The protein below binds the small molecule below.
Small molecule (SMILES): C[C@H](N)C(=O)N[C@@H](C)C(=O)N1CCC[C@H]1C(=O)N[C@@H](Cc1ccccc1)B(O)O

Sequence of chain 1.A:
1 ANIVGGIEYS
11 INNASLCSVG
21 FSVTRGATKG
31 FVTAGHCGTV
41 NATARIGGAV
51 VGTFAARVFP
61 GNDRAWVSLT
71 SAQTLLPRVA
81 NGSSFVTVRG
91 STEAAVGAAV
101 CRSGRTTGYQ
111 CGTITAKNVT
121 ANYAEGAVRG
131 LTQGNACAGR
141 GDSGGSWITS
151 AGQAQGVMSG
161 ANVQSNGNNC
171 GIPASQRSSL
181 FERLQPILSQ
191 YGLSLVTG

Binding-site contacts:
Ligand atom CE1 contacts residue ALA161 of chain 1.A at 3.4 Å (hydrophobic).
Ligand atom CA contacts residue ALA161 of chain 1.A at 3.2 Å (hydrophobic).
Ligand atom O1 contacts residue ASP142 of chain 1.A at 3.6 Å.
Ligand atom CA contacts residue TYR123 of chain 1.A at 3.8 Å (hydrophobic).
Ligand atom B contacts residue SER143 of chain 1.A at 1.4 Å.
Ligand atom O2 contacts residue HIS36 of chain 1.A at 2.7 Å (h-bond).
Ligand atom B contacts residue HIS36 of chain 1.A at 3.2 Å.
Ligand atom O1 contacts residue SER143 of chain 1.A at 2.3 Å (h-bond).
Ligand atom O2 contacts residue SER143 of chain 1.A at 2.5 Å (h-bond).
Ligand atom CB contacts residue HIS36 of chain 1.A at 3.6 Å.
Ligand atom CA contacts residue SER143 of chain 1.A at 2.3 Å.
Ligand atom CE1 contacts residue ALA138 of chain 1.A at 3.6 Å (hydrophobic).
Ligand atom C contacts residue HIS36 of chain 1.A at 3.9 Å.
Ligand atom N contacts residue HIS36 of chain 1.A at 3.4 Å (h-bond).
Ligand atom O contacts residue ALA161 of chain 1.A at 3.2 Å (h-bond).
Ligand atom CG contacts residue GLY139 of chain 1.A at 3.8 Å.
Ligand atom O1 contacts residue ARG140 of chain 1.A at 3.9 Å.
Ligand atom CD contacts residue TYR123 of chain 1.A at 3.5 Å (hydrophobic).
Ligand atom O1 contacts residue GLY141 of chain 1.A at 2.8 Å (h-bond).
Ligand atom CZ contacts residue ALA161 of chain 1.A at 3.5 Å (hydrophobic).
Ligand atom CB contacts residue ALA161 of chain 1.A at 3.8 Å (hydrophobic).
Ligand atom O contacts residue TYR123 of chain 1.A at 3.7 Å.
Ligand atom N contacts residue ALA161 of chain 1.A at 3.0 Å (h-bond).
Ligand atom C contacts residue ALA161 of chain 1.A at 3.6 Å (hydrophobic).
Ligand atom O contacts residue GLY160 of chain 1.A at 3.2 Å.
Ligand atom CB contacts residue SER143 of chain 1.A at 2.8 Å.
Ligand atom CD1 contacts residue GLY139 of chain 1.A at 3.2 Å.
Ligand atom CZ contacts residue VAL163 of chain 1.A at 3.4 Å (hydrophobic).
Ligand atom N contacts residue SER143 of chain 1.A at 2.8 Å (h-bond).
Ligand atom C contacts residue TYR123 of chain 1.A at 3.5 Å (hydrophobic).
Ligand atom C contacts residue SER159 of chain 1.A at 3.7 Å.
Ligand atom CG contacts residue TYR123 of chain 1.A at 3.5 Å (hydrophobic).
Ligand atom CA contacts residue SER159 of chain 1.A at 3.5 Å.
Ligand atom N contacts residue SER159 of chain 1.A at 3.0 Å (h-bond).
Ligand atom CE2 contacts residue VAL163 of chain 1.A at 3.6 Å (hydrophobic).
Ligand atom CA contacts residue HIS36 of chain 1.A at 3.9 Å.
Ligand atom CE2 contacts residue ALA161 of chain 1.A at 3.6 Å (hydrophobic).
Ligand atom N contacts residue TYR123 of chain 1.A at 3.5 Å.
Ligand atom CE1 contacts residue GLY139 of chain 1.A at 3.6 Å.
Ligand atom N contacts residue TYR123 of chain 1.A at 3.9 Å.